Sequence of chain 1.P:
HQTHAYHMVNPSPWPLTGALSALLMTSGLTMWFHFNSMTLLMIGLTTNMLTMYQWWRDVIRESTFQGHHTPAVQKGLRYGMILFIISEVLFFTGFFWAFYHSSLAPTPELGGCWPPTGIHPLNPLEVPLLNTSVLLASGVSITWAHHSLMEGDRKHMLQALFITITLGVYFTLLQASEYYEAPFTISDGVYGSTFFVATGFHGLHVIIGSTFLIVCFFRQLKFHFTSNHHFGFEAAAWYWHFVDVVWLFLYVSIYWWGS

A small-molecule ligand and the protein it binds are described below.
Small molecule (SMILES): C[C@H](CCC(=O)O)[C@H]1CC[C@H]2[C@@H]3[C@H](O)C[C@@H]4C[C@H](O)CC[C@]4(C)[C@H]3C[C@H](O)[C@]12C

Sequence of chain 1.N:
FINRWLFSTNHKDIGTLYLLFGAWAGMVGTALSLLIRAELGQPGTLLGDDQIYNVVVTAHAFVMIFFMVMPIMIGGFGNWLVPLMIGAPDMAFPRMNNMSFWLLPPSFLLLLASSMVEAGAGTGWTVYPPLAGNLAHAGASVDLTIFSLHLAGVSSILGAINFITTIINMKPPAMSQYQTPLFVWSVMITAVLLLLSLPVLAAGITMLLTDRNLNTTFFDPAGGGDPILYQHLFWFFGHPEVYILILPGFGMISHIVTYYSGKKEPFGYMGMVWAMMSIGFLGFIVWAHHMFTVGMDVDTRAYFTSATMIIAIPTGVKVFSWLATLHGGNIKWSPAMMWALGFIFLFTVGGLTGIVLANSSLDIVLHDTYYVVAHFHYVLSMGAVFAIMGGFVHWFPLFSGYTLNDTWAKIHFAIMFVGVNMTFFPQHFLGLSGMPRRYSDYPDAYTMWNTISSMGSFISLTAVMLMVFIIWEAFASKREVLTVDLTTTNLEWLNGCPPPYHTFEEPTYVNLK

Binding-site contacts:
Ligand atom C23 contacts residue TRP99 of chain 1.P at 3.6 Å (hydrophobic).
Ligand atom C11 contacts residue PHE305 of chain 1.N at 4.0 Å (hydrophobic).
Ligand atom C2 contacts residue TYR304 of chain 1.N at 4.0 Å (hydrophobic).
Ligand atom C19 contacts residue TYR304 of chain 1.N at 4.0 Å (hydrophobic).
Ligand atom C23 contacts residue HIS233 of chain 1.N at 3.9 Å.
Ligand atom C11 contacts residue THR301 of chain 1.N at 3.9 Å.
Ligand atom C24 contacts residue HIS103 of chain 1.P at 3.2 Å.
Ligand atom C9 contacts residue THR301 of chain 1.N at 4.4 Å.
Ligand atom C24 contacts residue PGV1 of chain 1.PB at 3.9 Å.
Ligand atom C23 contacts residue PGV1 of chain 1.PB at 4.3 Å.
Ligand atom O26 contacts residue PGV1 of chain 1.PB at 3.5 Å (h-bond).
Ligand atom C21 contacts residue TRP288 of chain 1.N at 4.0 Å (hydrophobic).
Ligand atom O25 contacts residue HIS103 of chain 1.P at 3.0 Å (h-bond).
Ligand atom C22 contacts residue PGV1 of chain 1.PB at 4.3 Å.
Ligand atom O12 contacts residue THR301 of chain 1.N at 2.9 Å (h-bond).
Ligand atom C24 contacts residue TRP99 of chain 1.P at 3.6 Å (hydrophobic).
Ligand atom O26 contacts residue TRP99 of chain 1.P at 2.7 Å (h-bond).
Ligand atom C24 contacts residue HIS233 of chain 1.N at 3.8 Å.
Ligand atom O26 contacts residue HIS103 of chain 1.P at 2.6 Å (h-bond).
Ligand atom C15 contacts residue PGV1 of chain 1.PB at 3.8 Å.
Ligand atom C21 contacts residue HIS233 of chain 1.N at 3.7 Å.
Ligand atom O26 contacts residue HIS233 of chain 1.N at 4.0 Å.
Ligand atom C12 contacts residue PHE305 of chain 1.N at 3.9 Å (hydrophobic).
Ligand atom C10 contacts residue TYR304 of chain 1.N at 4.5 Å (hydrophobic).
Ligand atom C1 contacts residue TYR304 of chain 1.N at 3.2 Å (hydrophobic).
Ligand atom C18 contacts residue TRP288 of chain 1.N at 4.1 Å (hydrophobic).
Ligand atom O7 contacts residue PGV1 of chain 1.PB at 3.9 Å.
Ligand atom C1 contacts residue ASP300 of chain 1.N at 4.4 Å.
Ligand atom C3 contacts residue ASP300 of chain 1.N at 4.5 Å.
Ligand atom C20 contacts residue TRP288 of chain 1.N at 4.3 Å (hydrophobic).
Ligand atom C16 contacts residue PGV1 of chain 1.PB at 4.2 Å.
Ligand atom C12 contacts residue THR301 of chain 1.N at 3.7 Å.
Ligand atom C11 contacts residue TYR304 of chain 1.N at 4.3 Å (hydrophobic).
Ligand atom O25 contacts residue HIS233 of chain 1.N at 3.6 Å.
Ligand atom O3 contacts residue ASP300 of chain 1.N at 3.5 Å.
Ligand atom O25 contacts residue PGV1 of chain 1.PB at 3.7 Å.
Ligand atom C2 contacts residue ASP300 of chain 1.N at 3.7 Å.
Ligand atom C2 contacts residue THR301 of chain 1.N at 3.9 Å.
Ligand atom O26 contacts residue LEU230 of chain 1.N at 4.4 Å.
Ligand atom C21 contacts residue PHE305 of chain 1.N at 4.4 Å (hydrophobic).